This small molecule binds to this protein.
Small molecule (SMILES): CC(=O)N[C@@H]1[C@@H](O)[C@H](O)[C@@H](CO)O[C@H]1O

Sequence of chain 1.M:
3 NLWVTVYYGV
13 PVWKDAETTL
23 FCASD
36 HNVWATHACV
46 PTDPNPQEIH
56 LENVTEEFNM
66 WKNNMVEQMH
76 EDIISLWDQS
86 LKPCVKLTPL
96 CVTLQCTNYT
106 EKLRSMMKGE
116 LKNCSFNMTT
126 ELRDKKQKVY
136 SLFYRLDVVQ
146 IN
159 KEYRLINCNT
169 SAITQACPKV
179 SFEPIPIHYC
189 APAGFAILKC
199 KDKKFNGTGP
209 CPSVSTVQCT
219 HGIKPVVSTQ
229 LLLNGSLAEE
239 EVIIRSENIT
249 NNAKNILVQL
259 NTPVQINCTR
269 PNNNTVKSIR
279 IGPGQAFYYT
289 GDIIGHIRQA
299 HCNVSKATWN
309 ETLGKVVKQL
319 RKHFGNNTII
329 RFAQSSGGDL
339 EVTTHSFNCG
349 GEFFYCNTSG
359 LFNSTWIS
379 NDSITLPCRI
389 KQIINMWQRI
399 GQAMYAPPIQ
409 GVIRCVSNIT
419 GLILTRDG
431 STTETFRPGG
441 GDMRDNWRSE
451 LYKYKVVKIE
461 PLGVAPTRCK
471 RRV

Binding-site contacts:
Ligand atom O7 contacts residue ASN271 of chain 1.M at 3.1 Å (h-bond).
Ligand atom O5 contacts residue ASN271 of chain 1.M at 2.4 Å (h-bond).
Ligand atom C8 contacts residue ASN271 of chain 1.M at 4.2 Å.
Ligand atom O5 contacts residue ILE292 of chain 1.M at 3.8 Å.
Ligand atom C1 contacts residue ASN271 of chain 1.M at 1.4 Å.
Ligand atom C3 contacts residue ASN271 of chain 1.M at 3.8 Å.
Ligand atom C1 contacts residue ILE292 of chain 1.M at 4.3 Å (hydrophobic).
Ligand atom C8 contacts residue VAL410 of chain 1.M at 3.7 Å (hydrophobic).
Ligand atom C7 contacts residue ASN271 of chain 1.M at 3.1 Å.
Ligand atom C5 contacts residue ASN271 of chain 1.M at 3.6 Å.
Ligand atom C4 contacts residue ASN271 of chain 1.M at 4.2 Å.
Ligand atom C2 contacts residue ASN271 of chain 1.M at 2.4 Å.
Ligand atom N2 contacts residue ASN271 of chain 1.M at 2.8 Å (h-bond).